Sequence of chain 1.A:
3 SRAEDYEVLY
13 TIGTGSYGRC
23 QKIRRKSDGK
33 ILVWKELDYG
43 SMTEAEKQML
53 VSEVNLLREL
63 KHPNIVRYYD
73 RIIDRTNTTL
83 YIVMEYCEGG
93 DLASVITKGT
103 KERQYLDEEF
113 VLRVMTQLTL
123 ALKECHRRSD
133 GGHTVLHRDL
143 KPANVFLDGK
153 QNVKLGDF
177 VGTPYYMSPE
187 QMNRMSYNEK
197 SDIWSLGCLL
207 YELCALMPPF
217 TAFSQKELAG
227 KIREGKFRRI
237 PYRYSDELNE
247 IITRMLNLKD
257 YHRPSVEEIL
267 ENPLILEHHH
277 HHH

This protein binds this small molecule.
Small molecule (SMILES): NS(=O)(=O)c1ccc(Nc2nc(OCC3CCCCC3)c3nc[nH]c3n2)cc1

Binding-site contacts:
Ligand atom C17 contacts residue GLY92 of chain 1.A at 3.6 Å.
Ligand atom C6 contacts residue PHE148 of chain 1.A at 3.6 Å (hydrophobic).
Ligand atom C19 contacts residue GLY92 of chain 1.A at 3.5 Å.
Ligand atom C12 contacts residue TYR19 of chain 1.A at 3.6 Å (hydrophobic).
Ligand atom C4 contacts residue GLU87 of chain 1.A at 3.9 Å.
Ligand atom C4 contacts residue CYS89 of chain 1.A at 3.8 Å (hydrophobic).
Ligand atom C14 contacts residue TYR19 of chain 1.A at 3.5 Å (hydrophobic).
Ligand atom N7 contacts residue PHE148 of chain 1.A at 3.9 Å.
Ligand atom N1 contacts residue PHE148 of chain 1.A at 3.9 Å.
Ligand atom C15 contacts residue GLY17 of chain 1.A at 3.7 Å.
Ligand atom N9 contacts residue VAL35 of chain 1.A at 3.9 Å.
Ligand atom C8 contacts residue VAL68 of chain 1.A at 3.7 Å (hydrophobic).
Ligand atom C2 contacts residue CYS89 of chain 1.A at 3.7 Å (hydrophobic).
Ligand atom O24 contacts residue GLY92 of chain 1.A at 3.9 Å.
Ligand atom O6 contacts residue CYS22 of chain 1.A at 3.5 Å (h-bond).
Ligand atom N2 contacts residue CYS89 of chain 1.A at 2.6 Å (h-bond).
Ligand atom N2 contacts residue TYR88 of chain 1.A at 3.8 Å.
Ligand atom C10 contacts residue CYS22 of chain 1.A at 3.7 Å (hydrophobic).
Ligand atom O24 contacts residue SER96 of chain 1.A at 3.3 Å (h-bond).
Ligand atom C16 contacts residue GLY15 of chain 1.A at 3.8 Å.
Ligand atom N7 contacts residue LYS37 of chain 1.A at 3.3 Å (salt-bridge).
Ligand atom C13 contacts residue TYR19 of chain 1.A at 3.7 Å (hydrophobic).
Ligand atom C20 contacts residue GLY92 of chain 1.A at 3.5 Å.
Ligand atom C8 contacts residue VAL35 of chain 1.A at 3.7 Å (hydrophobic).
Ligand atom C21 contacts residue GLY92 of chain 1.A at 3.6 Å.
Ligand atom C14 contacts residue GLY17 of chain 1.A at 3.5 Å.
Ligand atom N9 contacts residue GLU87 of chain 1.A at 2.8 Å (salt-bridge).
Ligand atom C13 contacts residue ASP159 of chain 1.A at 3.4 Å.
Ligand atom C12 contacts residue ASP159 of chain 1.A at 3.3 Å.
Ligand atom C8 contacts residue GLU87 of chain 1.A at 3.6 Å.
Ligand atom C17 contacts residue CYS89 of chain 1.A at 3.3 Å (hydrophobic).
Ligand atom O6 contacts residue LYS37 of chain 1.A at 3.7 Å.
Ligand atom C18 contacts residue CYS89 of chain 1.A at 3.4 Å (hydrophobic).
Ligand atom C12 contacts residue PHE148 of chain 1.A at 3.6 Å (hydrophobic).
Ligand atom C5 contacts residue PHE148 of chain 1.A at 3.8 Å (hydrophobic).
Ligand atom O6 contacts residue PHE148 of chain 1.A at 3.7 Å.
Ligand atom C22 contacts residue GLY92 of chain 1.A at 3.7 Å.
Ligand atom C12 contacts residue LYS37 of chain 1.A at 3.9 Å.
Ligand atom N3 contacts residue CYS89 of chain 1.A at 3.0 Å (h-bond).
Ligand atom C18 contacts residue GLY92 of chain 1.A at 3.5 Å.